Sequence of chain 3.C:
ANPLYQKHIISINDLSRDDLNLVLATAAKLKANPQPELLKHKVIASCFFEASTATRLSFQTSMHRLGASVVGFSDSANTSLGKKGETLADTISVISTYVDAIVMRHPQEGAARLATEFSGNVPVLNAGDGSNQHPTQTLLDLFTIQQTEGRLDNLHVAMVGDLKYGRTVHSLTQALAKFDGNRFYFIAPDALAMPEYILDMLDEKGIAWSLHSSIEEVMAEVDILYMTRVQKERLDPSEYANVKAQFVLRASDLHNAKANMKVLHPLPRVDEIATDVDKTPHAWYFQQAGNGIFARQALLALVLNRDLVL

Sequence of chain 1.C:
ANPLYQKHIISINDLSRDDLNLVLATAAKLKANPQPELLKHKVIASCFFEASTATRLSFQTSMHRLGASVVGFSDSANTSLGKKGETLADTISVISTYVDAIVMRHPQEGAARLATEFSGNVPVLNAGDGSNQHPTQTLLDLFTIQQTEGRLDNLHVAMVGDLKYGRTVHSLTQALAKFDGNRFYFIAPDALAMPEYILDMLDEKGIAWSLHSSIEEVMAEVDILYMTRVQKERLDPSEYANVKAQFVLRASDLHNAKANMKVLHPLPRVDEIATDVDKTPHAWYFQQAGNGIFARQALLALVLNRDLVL

A protein and the small-molecule ligand that binds it are described below.
Small molecule (SMILES): O=C(O)C[C@H](NC(=O)CP(=O)(O)O)C(=O)O

Binding-site contacts:
Ligand atom P contacts residue ALA54 of chain 1.C at 3.8 Å.
Ligand atom O3 contacts residue THR168 of chain 1.C at 3.8 Å.
Ligand atom O2P contacts residue LYS84 of chain 3.C at 2.8 Å (salt-bridge).
Ligand atom O5 contacts residue PRO268 of chain 1.C at 3.6 Å.
Ligand atom O2 contacts residue ARG105 of chain 1.C at 3.3 Å (salt-bridge).
Ligand atom O2P contacts residue ARG105 of chain 1.C at 3.1 Å (salt-bridge).
Ligand atom O3 contacts residue HIS134 of chain 1.C at 3.3 Å.
Ligand atom N2 contacts residue LEU267 of chain 1.C at 2.9 Å (h-bond).
Ligand atom C1 contacts residue LEU267 of chain 1.C at 3.5 Å (hydrophobic).
Ligand atom O2 contacts residue LYS84 of chain 3.C at 3.4 Å (salt-bridge).
Ligand atom O1P contacts residue THR53 of chain 1.C at 3.8 Å.
Ligand atom O1P contacts residue ALA54 of chain 1.C at 3.6 Å.
Ligand atom P contacts residue ARG105 of chain 1.C at 3.8 Å.
Ligand atom O5 contacts residue ARG229 of chain 1.C at 3.0 Å (salt-bridge).
Ligand atom C1P contacts residue LEU267 of chain 1.C at 3.4 Å (hydrophobic).
Ligand atom O1P contacts residue THR55 of chain 1.C at 2.8 Å (h-bond).
Ligand atom O1P contacts residue ARG105 of chain 1.C at 3.3 Å (salt-bridge).
Ligand atom C3 contacts residue LEU267 of chain 1.C at 3.5 Å (hydrophobic).
Ligand atom O3P contacts residue ALA54 of chain 1.C at 2.9 Å (h-bond).
Ligand atom O1 contacts residue THR55 of chain 1.C at 2.8 Å (h-bond).
Ligand atom C2 contacts residue LEU267 of chain 1.C at 3.8 Å (hydrophobic).
Ligand atom C5 contacts residue ARG229 of chain 1.C at 3.3 Å.
Ligand atom C1 contacts residue THR55 of chain 1.C at 3.8 Å.
Ligand atom O2P contacts residue SER80 of chain 3.C at 3.0 Å (h-bond).
Ligand atom O1 contacts residue ARG105 of chain 1.C at 3.1 Å (salt-bridge).
Ligand atom O1 contacts residue GLN137 of chain 1.C at 3.7 Å.
Ligand atom O4 contacts residue ARG229 of chain 1.C at 2.9 Å (salt-bridge).
Ligand atom P contacts residue SER80 of chain 3.C at 3.6 Å.
Ligand atom O1P contacts residue SER52 of chain 1.C at 2.7 Å (h-bond).
Ligand atom O5 contacts residue LYS84 of chain 3.C at 3.0 Å (salt-bridge).
Ligand atom C5 contacts residue PRO268 of chain 1.C at 3.8 Å (hydrophobic).
Ligand atom O3 contacts residue ARG167 of chain 1.C at 2.8 Å (salt-bridge).
Ligand atom O4 contacts residue GLN231 of chain 1.C at 3.5 Å (h-bond).
Ligand atom O3P contacts residue THR53 of chain 1.C at 3.1 Å (h-bond).
Ligand atom C4 contacts residue HIS134 of chain 1.C at 3.6 Å.
Ligand atom C5 contacts residue LEU267 of chain 1.C at 3.6 Å (hydrophobic).
Ligand atom C4 contacts residue ARG167 of chain 1.C at 3.5 Å.
Ligand atom O2 contacts residue ARG167 of chain 1.C at 3.0 Å (salt-bridge).
Ligand atom O3P contacts residue SER80 of chain 3.C at 3.1 Å (h-bond).
Ligand atom O1 contacts residue HIS134 of chain 1.C at 2.9 Å (h-bond).